The small molecule below binds the protein below.
Small molecule (SMILES): CC(=O)N[C@@H]1[C@@H](O)[C@H](O)[C@@H](CO)O[C@H]1O

Binding-site contacts:
Ligand atom O7 contacts residue GLY13 of chain 1.F at 3.4 Å.
Ligand atom O7 contacts residue ASN17 of chain 1.F at 3.5 Å (h-bond).
Ligand atom C7 contacts residue ASN17 of chain 1.F at 3.4 Å.
Ligand atom C4 contacts residue ASN17 of chain 1.F at 4.2 Å.
Ligand atom C3 contacts residue ASN17 of chain 1.F at 3.8 Å.
Ligand atom C2 contacts residue ASN17 of chain 1.F at 2.5 Å.
Ligand atom O7 contacts residue PHE12 of chain 1.F at 4.3 Å.
Ligand atom C8 contacts residue PHE12 of chain 1.F at 3.9 Å (hydrophobic).
Ligand atom C8 contacts residue PHE16 of chain 1.F at 3.6 Å (hydrophobic).
Ligand atom C1 contacts residue ASN17 of chain 1.F at 1.4 Å.
Ligand atom N2 contacts residue ASN17 of chain 1.F at 2.9 Å (h-bond).
Ligand atom C7 contacts residue PHE12 of chain 1.F at 4.5 Å (hydrophobic).
Ligand atom C8 contacts residue LEU42 of chain 1.F at 4.2 Å (hydrophobic).
Ligand atom O5 contacts residue ASN17 of chain 1.F at 2.4 Å (h-bond).
Ligand atom C7 contacts residue PHE16 of chain 1.F at 4.5 Å (hydrophobic).
Ligand atom C8 contacts residue GLY13 of chain 1.F at 4.5 Å.
Ligand atom C5 contacts residue ASN17 of chain 1.F at 3.7 Å.
Ligand atom C7 contacts residue GLY13 of chain 1.F at 4.1 Å.

Sequence of chain 1.F:
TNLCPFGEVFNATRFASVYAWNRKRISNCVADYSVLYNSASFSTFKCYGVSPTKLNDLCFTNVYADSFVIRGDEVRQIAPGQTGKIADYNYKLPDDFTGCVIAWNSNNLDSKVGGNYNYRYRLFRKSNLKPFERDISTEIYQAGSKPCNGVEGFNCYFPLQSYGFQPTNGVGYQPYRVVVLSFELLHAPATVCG